A protein and the small-molecule ligand that binds it are described below.
Small molecule (SMILES): Oc1nc(O)nc(O)n1

Sequence of chain 1.B:
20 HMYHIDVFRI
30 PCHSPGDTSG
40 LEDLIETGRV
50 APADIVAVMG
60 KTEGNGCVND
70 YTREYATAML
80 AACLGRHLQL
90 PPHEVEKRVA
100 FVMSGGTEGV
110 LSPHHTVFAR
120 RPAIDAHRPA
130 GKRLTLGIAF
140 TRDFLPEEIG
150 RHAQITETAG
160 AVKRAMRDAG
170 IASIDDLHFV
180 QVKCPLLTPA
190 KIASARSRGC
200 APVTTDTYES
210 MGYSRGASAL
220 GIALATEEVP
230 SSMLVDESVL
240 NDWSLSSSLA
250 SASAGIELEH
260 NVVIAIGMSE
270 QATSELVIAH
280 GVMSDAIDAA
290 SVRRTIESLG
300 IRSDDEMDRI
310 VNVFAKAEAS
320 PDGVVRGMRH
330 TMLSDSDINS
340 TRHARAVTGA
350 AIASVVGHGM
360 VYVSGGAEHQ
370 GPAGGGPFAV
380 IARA

Binding-site contacts:
Ligand atom CAI contacts residue SER252 of chain 1.B at 3.6 Å.
Ligand atom OAB contacts residue ALA253 of chain 1.B at 3.3 Å (h-bond).
Ligand atom NAF contacts residue GLY364 of chain 1.B at 3.0 Å (h-bond).
Ligand atom NAE contacts residue GLY104 of chain 1.B at 3.0 Å (h-bond).
Ligand atom OAB contacts residue LYS182 of chain 1.B at 3.7 Å.
Ligand atom OAC contacts residue ALA253 of chain 1.B at 3.0 Å (h-bond).
Ligand atom CAI contacts residue GLY65 of chain 1.B at 3.8 Å.
Ligand atom N6 contacts residue MET210 of chain 1.B at 3.6 Å.
Ligand atom OAA contacts residue SER363 of chain 1.B at 3.1 Å (h-bond).
Ligand atom CAG contacts residue GLY364 of chain 1.B at 3.8 Å.
Ligand atom OAB contacts residue GLY65 of chain 1.B at 3.5 Å (h-bond).
Ligand atom NAF contacts residue SER252 of chain 1.B at 3.8 Å.
Ligand atom NAE contacts residue SER103 of chain 1.B at 2.9 Å (h-bond).
Ligand atom N6 contacts residue ALA253 of chain 1.B at 2.7 Å (h-bond).
Ligand atom CAG contacts residue SER363 of chain 1.B at 3.6 Å.
Ligand atom CAH contacts residue GLY65 of chain 1.B at 3.2 Å.
Ligand atom N6 contacts residue SER252 of chain 1.B at 3.4 Å (h-bond).
Ligand atom CAI contacts residue ARG214 of chain 1.B at 3.9 Å.
Ligand atom CAG contacts residue ARG344 of chain 1.B at 3.5 Å.
Ligand atom CAH contacts residue GLY104 of chain 1.B at 3.7 Å.
Ligand atom CAH contacts residue ARG72 of chain 1.B at 3.7 Å.
Ligand atom CAI contacts residue ALA253 of chain 1.B at 3.5 Å (hydrophobic).
Ligand atom NAF contacts residue SER363 of chain 1.B at 3.6 Å.
Ligand atom CAH contacts residue SER252 of chain 1.B at 3.4 Å.
Ligand atom OAA contacts residue GLY364 of chain 1.B at 2.7 Å (h-bond).
Ligand atom CAH contacts residue ALA253 of chain 1.B at 3.5 Å (hydrophobic).
Ligand atom OAA contacts residue GLY104 of chain 1.B at 3.8 Å.
Ligand atom CAG contacts residue SER103 of chain 1.B at 3.2 Å.
Ligand atom OAC contacts residue MET210 of chain 1.B at 3.5 Å.
Ligand atom N6 contacts residue ARG72 of chain 1.B at 3.9 Å.
Ligand atom CAG contacts residue GLY104 of chain 1.B at 3.8 Å.
Ligand atom N6 contacts residue GLY65 of chain 1.B at 3.3 Å (h-bond).
Ligand atom OAB contacts residue ARG72 of chain 1.B at 2.7 Å (salt-bridge).
Ligand atom CAG contacts residue SER252 of chain 1.B at 3.7 Å.
Ligand atom OAB contacts residue GLY104 of chain 1.B at 3.1 Å (h-bond).
Ligand atom NAE contacts residue SER252 of chain 1.B at 3.6 Å.
Ligand atom OAA contacts residue ARG344 of chain 1.B at 3.1 Å (salt-bridge).
Ligand atom NAE contacts residue GLY65 of chain 1.B at 3.7 Å.
Ligand atom OAA contacts residue SER103 of chain 1.B at 3.0 Å (h-bond).
Ligand atom OAC contacts residue ARG214 of chain 1.B at 2.7 Å (salt-bridge).